The protein below binds the small molecule below.
Small molecule (SMILES): CN([C@H](O)OC(C)(C)C)[C@@H](c1ccccc1)[C@@H](O)NCCS

Sequence of chain 1.B:
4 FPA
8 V

Binding-site contacts:
Ligand atom N02 contacts residue ILE224 of chain 1.A at 4.2 Å.
Ligand atom C13 contacts residue LYS127 of chain 1.A at 3.5 Å.
Ligand atom C20 contacts residue ASP220 of chain 1.A at 3.4 Å.
Ligand atom C12 contacts residue LYS127 of chain 1.A at 4.3 Å.
Ligand atom C14 contacts residue ILE173 of chain 1.A at 3.9 Å (hydrophobic).
Ligand atom C21 contacts residue LEU223 of chain 1.A at 4.2 Å (hydrophobic).
Ligand atom C01 contacts residue VAL8 of chain 1.B at 3.4 Å (hydrophobic).
Ligand atom C15 contacts residue VAL8 of chain 1.B at 4.0 Å (hydrophobic).
Ligand atom C14 contacts residue VAL8 of chain 1.B at 4.0 Å (hydrophobic).
Ligand atom C04 contacts residue PRO172 of chain 1.A at 4.2 Å (hydrophobic).
Ligand atom C13 contacts residue VAL8 of chain 1.B at 4.2 Å (hydrophobic).
Ligand atom C14 contacts residue GLY176 of chain 1.A at 4.1 Å.
Ligand atom C13 contacts residue PHE124 of chain 1.A at 4.2 Å (hydrophobic).
Ligand atom S09 contacts residue SER50 of chain 1.A at 3.9 Å.
Ligand atom C14 contacts residue PRO172 of chain 1.A at 4.0 Å (hydrophobic).
Ligand atom C15 contacts residue PRO172 of chain 1.A at 3.4 Å (hydrophobic).
Ligand atom C03 contacts residue ILE224 of chain 1.A at 3.9 Å (hydrophobic).
Ligand atom C15 contacts residue GLY176 of chain 1.A at 4.2 Å.
Ligand atom C08 contacts residue PHE124 of chain 1.A at 3.9 Å (hydrophobic).
Ligand atom O17 contacts residue LEU223 of chain 1.A at 3.8 Å.
Ligand atom C10 contacts residue VAL8 of chain 1.B at 4.3 Å (hydrophobic).
Ligand atom C16 contacts residue ILE224 of chain 1.A at 3.8 Å (hydrophobic).
Ligand atom C19 contacts residue ASP220 of chain 1.A at 4.1 Å.
Ligand atom C11 contacts residue VAL8 of chain 1.B at 4.2 Å (hydrophobic).
Ligand atom C14 contacts residue LYS127 of chain 1.A at 3.7 Å.
Ligand atom C21 contacts residue ILE224 of chain 1.A at 3.9 Å (hydrophobic).
Ligand atom O17 contacts residue ILE224 of chain 1.A at 4.4 Å.
Ligand atom S09 contacts residue CYS47 of chain 1.A at 2.0 Å (h-bond).
Ligand atom O05 contacts residue PRO172 of chain 1.A at 3.7 Å.
Ligand atom O05 contacts residue ILE173 of chain 1.A at 3.9 Å.
Ligand atom C01 contacts residue ILE224 of chain 1.A at 4.2 Å (hydrophobic).
Ligand atom C15 contacts residue ILE173 of chain 1.A at 3.9 Å (hydrophobic).
Ligand atom C07 contacts residue CYS47 of chain 1.A at 3.3 Å (hydrophobic).
Ligand atom S09 contacts residue PHE124 of chain 1.A at 4.0 Å.
Ligand atom C10 contacts residue PRO172 of chain 1.A at 4.4 Å (hydrophobic).
Ligand atom C22 contacts residue ASP220 of chain 1.A at 4.1 Å.
Ligand atom C21 contacts residue ASP220 of chain 1.A at 3.2 Å.
Ligand atom C08 contacts residue CYS47 of chain 1.A at 2.8 Å (hydrophobic).
Ligand atom C12 contacts residue VAL8 of chain 1.B at 3.8 Å (hydrophobic).
Ligand atom C12 contacts residue PHE124 of chain 1.A at 4.1 Å (hydrophobic).

Sequence of chain 1.A:
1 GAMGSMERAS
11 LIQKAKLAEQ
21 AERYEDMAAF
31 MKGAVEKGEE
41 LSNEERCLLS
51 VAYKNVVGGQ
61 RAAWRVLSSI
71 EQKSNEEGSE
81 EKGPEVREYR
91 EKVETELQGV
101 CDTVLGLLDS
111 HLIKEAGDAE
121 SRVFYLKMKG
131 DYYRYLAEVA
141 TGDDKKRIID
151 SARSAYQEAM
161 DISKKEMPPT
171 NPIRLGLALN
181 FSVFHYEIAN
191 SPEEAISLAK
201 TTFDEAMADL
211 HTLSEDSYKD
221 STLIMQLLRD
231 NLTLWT